Binding-site contacts:
Ligand atom C08 contacts residue ILE281 of chain 1.A at 3.1 Å (hydrophobic).
Ligand atom C01 contacts residue ASP236 of chain 1.A at 3.9 Å.
Ligand atom C04 contacts residue ASP236 of chain 1.A at 3.9 Å.
Ligand atom O05 contacts residue ASP236 of chain 1.A at 2.7 Å (salt-bridge).
Ligand atom C12 contacts residue ILE281 of chain 1.A at 3.4 Å (hydrophobic).
Ligand atom O10 contacts residue ARG199 of chain 1.A at 4.1 Å.
Ligand atom O10 contacts residue ILE281 of chain 1.A at 2.1 Å.
Ligand atom O05 contacts residue ILE281 of chain 1.A at 3.4 Å.
Ligand atom C07 contacts residue ILE281 of chain 1.A at 2.7 Å (hydrophobic).
Ligand atom N11 contacts residue ILE281 of chain 1.A at 2.3 Å.
Ligand atom N03 contacts residue ILE281 of chain 1.A at 3.8 Å.
Ligand atom N11 contacts residue ASP236 of chain 1.A at 2.7 Å (salt-bridge).
Ligand atom C02 contacts residue ASP236 of chain 1.A at 4.4 Å.
Ligand atom C12 contacts residue ARG199 of chain 1.A at 4.1 Å.
Ligand atom C09 contacts residue ILE281 of chain 1.A at 2.7 Å (hydrophobic).
Ligand atom C07 contacts residue ASP236 of chain 1.A at 3.9 Å.
Ligand atom O10 contacts residue ASP236 of chain 1.A at 3.2 Å (salt-bridge).
Ligand atom C09 contacts residue ARG199 of chain 1.A at 4.5 Å.
Ligand atom C04 contacts residue ILE281 of chain 1.A at 3.3 Å (hydrophobic).
Ligand atom N06 contacts residue ILE281 of chain 1.A at 2.9 Å (h-bond).
Ligand atom C01 contacts residue MET282 of chain 1.A at 3.6 Å (hydrophobic).

The protein below binds the small molecule below.
Small molecule (SMILES): CCNC(=O)Nc1cc(C)on1

Sequence of chain 1.A:
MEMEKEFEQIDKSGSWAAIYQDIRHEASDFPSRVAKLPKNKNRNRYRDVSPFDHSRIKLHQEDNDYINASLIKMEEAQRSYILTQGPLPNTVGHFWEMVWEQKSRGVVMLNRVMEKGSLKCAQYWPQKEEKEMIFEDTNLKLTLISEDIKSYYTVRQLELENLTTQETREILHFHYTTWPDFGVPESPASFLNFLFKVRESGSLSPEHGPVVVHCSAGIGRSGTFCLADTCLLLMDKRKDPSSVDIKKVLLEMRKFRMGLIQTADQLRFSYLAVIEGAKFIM